Binding-site contacts:
Ligand atom C11 contacts residue ALA52 of chain 1.A at 3.9 Å (hydrophobic).
Ligand atom N10 contacts residue THR99 of chain 1.A at 3.6 Å.
Ligand atom F18 contacts residue MET75 of chain 1.A at 3.2 Å.
Ligand atom C06 contacts residue MET102 of chain 1.A at 3.2 Å (hydrophobic).
Ligand atom CL16 contacts residue THR99 of chain 1.A at 3.5 Å.
Ligand atom N08 contacts residue ALA52 of chain 1.A at 3.9 Å.
Ligand atom F18 contacts residue GLU71 of chain 1.A at 3.4 Å.
Ligand atom N08 contacts residue LEU101 of chain 1.A at 3.8 Å.
Ligand atom C20 contacts residue THR163 of chain 1.A at 3.8 Å.
Ligand atom N10 contacts residue LEU153 of chain 1.A at 3.4 Å.
Ligand atom C09 contacts residue THR99 of chain 1.A at 3.9 Å.
Ligand atom F18 contacts residue LYS54 of chain 1.A at 3.7 Å.
Ligand atom N10 contacts residue ALA52 of chain 1.A at 3.5 Å.
Ligand atom C09 contacts residue MET102 of chain 1.A at 3.4 Å (hydrophobic).
Ligand atom CL16 contacts residue LYS54 of chain 1.A at 3.8 Å.
Ligand atom C15 contacts residue LYS54 of chain 1.A at 3.9 Å.
Ligand atom O21 contacts residue ASP164 of chain 1.A at 2.7 Å (salt-bridge).
Ligand atom C11 contacts residue LEU153 of chain 1.A at 3.6 Å (hydrophobic).
Ligand atom O04 contacts residue GLY105 of chain 1.A at 3.9 Å.
Ligand atom C05 contacts residue LEU27 of chain 1.A at 3.8 Å (hydrophobic).
Ligand atom O21 contacts residue THR163 of chain 1.A at 3.6 Å.
Ligand atom C19 contacts residue GLU71 of chain 1.A at 3.8 Å.
Ligand atom F18 contacts residue LEU97 of chain 1.A at 3.5 Å.
Ligand atom C17 contacts residue LYS54 of chain 1.A at 3.6 Å.
Ligand atom C09 contacts residue LEU153 of chain 1.A at 3.7 Å (hydrophobic).
Ligand atom N08 contacts residue MET102 of chain 1.A at 2.8 Å (h-bond).
Ligand atom C09 contacts residue GLN100 of chain 1.A at 3.3 Å.
Ligand atom C05 contacts residue MET102 of chain 1.A at 3.8 Å (hydrophobic).
Ligand atom C14 contacts residue THR99 of chain 1.A at 3.6 Å.
Ligand atom C15 contacts residue THR99 of chain 1.A at 3.7 Å.
Ligand atom C05 contacts residue PRO103 of chain 1.A at 3.4 Å (hydrophobic).
Ligand atom C19 contacts residue ASP164 of chain 1.A at 3.5 Å.
Ligand atom CL16 contacts residue LEU97 of chain 1.A at 3.4 Å.
Ligand atom C19 contacts residue THR163 of chain 1.A at 3.9 Å.
Ligand atom C19 contacts residue LYS54 of chain 1.A at 3.8 Å.
Ligand atom CL16 contacts residue ALA52 of chain 1.A at 3.8 Å.
Ligand atom C20 contacts residue ASP164 of chain 1.A at 3.5 Å.
Ligand atom C03 contacts residue LEU27 of chain 1.A at 3.6 Å (hydrophobic).
Ligand atom C09 contacts residue ALA52 of chain 1.A at 3.5 Å (hydrophobic).
Ligand atom C06 contacts residue LEU27 of chain 1.A at 3.8 Å (hydrophobic).

A small-molecule ligand and the protein it binds are described below.
Small molecule (SMILES): COc1cc2ncnc(Nc3cc(Cl)c(F)cc3O)c2cc1O

Sequence of chain 1.A:
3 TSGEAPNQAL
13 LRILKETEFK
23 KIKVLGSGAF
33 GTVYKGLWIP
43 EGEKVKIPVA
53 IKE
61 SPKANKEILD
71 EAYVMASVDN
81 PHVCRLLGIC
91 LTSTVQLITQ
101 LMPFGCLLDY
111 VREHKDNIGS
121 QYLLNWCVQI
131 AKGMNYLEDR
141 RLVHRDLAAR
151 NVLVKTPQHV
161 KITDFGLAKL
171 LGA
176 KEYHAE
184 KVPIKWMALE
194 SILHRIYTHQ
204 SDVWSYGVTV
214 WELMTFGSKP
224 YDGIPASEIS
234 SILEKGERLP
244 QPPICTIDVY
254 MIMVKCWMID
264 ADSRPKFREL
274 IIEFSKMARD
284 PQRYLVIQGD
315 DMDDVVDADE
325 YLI